The protein below binds the small molecule below.
Small molecule (SMILES): Nc1nc2c(ncn2[C@H]2C[C@H](O)[C@@H](CO[P](=O)(O)O[P](=O)(O)OP(=O)(O)O)O2)c(=O)[nH]1

Sequence of chain 1.A:
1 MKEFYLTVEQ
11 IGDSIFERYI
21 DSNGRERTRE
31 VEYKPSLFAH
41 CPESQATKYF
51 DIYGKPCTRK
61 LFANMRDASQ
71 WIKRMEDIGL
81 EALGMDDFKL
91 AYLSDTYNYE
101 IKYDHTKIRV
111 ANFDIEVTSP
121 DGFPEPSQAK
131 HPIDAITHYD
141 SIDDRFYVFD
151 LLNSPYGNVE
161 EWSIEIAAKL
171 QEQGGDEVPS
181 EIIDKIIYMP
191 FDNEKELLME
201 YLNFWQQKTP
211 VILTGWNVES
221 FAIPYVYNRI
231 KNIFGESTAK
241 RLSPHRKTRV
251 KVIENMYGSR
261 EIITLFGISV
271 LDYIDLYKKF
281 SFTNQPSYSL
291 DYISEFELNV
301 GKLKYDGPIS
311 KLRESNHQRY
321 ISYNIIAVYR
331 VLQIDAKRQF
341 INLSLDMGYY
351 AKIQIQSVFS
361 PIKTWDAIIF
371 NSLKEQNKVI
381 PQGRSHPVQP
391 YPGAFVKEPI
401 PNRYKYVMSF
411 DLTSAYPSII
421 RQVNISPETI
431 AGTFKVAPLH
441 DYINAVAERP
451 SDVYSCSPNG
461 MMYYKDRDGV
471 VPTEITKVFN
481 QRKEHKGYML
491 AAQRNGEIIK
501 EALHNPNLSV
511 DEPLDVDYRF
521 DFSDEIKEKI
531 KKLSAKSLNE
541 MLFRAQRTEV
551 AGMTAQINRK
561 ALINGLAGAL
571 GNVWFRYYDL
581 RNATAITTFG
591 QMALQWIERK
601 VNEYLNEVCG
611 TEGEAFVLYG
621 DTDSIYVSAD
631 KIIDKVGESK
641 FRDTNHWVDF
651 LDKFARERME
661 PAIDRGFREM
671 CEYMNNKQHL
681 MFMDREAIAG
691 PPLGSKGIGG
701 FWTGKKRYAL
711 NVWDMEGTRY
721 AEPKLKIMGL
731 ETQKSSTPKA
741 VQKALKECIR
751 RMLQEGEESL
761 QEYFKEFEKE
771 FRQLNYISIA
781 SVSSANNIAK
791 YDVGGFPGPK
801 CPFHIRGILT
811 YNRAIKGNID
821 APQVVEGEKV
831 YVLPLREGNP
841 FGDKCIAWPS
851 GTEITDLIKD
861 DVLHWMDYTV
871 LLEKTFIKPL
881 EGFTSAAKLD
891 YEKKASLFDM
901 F

Binding-site contacts:
Ligand atom O2G contacts residue SER414 of chain 1.A at 2.9 Å (h-bond).
Ligand atom O2G contacts residue THR413 of chain 1.A at 3.6 Å.
Ligand atom O1A contacts residue LYS560 of chain 1.A at 3.2 Å (salt-bridge).
Ligand atom O3G contacts residue ARG482 of chain 1.A at 2.8 Å (salt-bridge).
Ligand atom PG contacts residue ARG482 of chain 1.A at 3.7 Å.
Ligand atom O2A contacts residue CA1 of chain 1.F at 2.6 Å.
Ligand atom O3B contacts residue SER414 of chain 1.A at 3.6 Å (h-bond).
Ligand atom PB contacts residue ALA415 of chain 1.A at 3.8 Å.
Ligand atom C2' contacts residue ASN564 of chain 1.A at 3.7 Å.
Ligand atom O3' contacts residue PRO417 of chain 1.A at 3.8 Å.
Ligand atom O2B contacts residue LEU412 of chain 1.A at 3.2 Å (h-bond).
Ligand atom PA contacts residue CA1 of chain 1.E at 3.6 Å.
Ligand atom C5' contacts residue ASP623 of chain 1.A at 3.6 Å.
Ligand atom O3' contacts residue ALA415 of chain 1.A at 3.4 Å (h-bond).
Ligand atom O3' contacts residue TYR416 of chain 1.A at 2.9 Å (h-bond).
Ligand atom N2 contacts residue ASN564 of chain 1.A at 3.5 Å (h-bond).
Ligand atom O3B contacts residue LYS560 of chain 1.A at 3.6 Å.
Ligand atom O2B contacts residue SER414 of chain 1.A at 3.5 Å (h-bond).
Ligand atom O2B contacts residue ASP623 of chain 1.A at 3.2 Å (salt-bridge).
Ligand atom O1B contacts residue SER414 of chain 1.A at 3.4 Å.
Ligand atom PB contacts residue CA1 of chain 1.E at 3.4 Å.
Ligand atom O1G contacts residue ASP411 of chain 1.A at 3.1 Å (salt-bridge).
Ligand atom O1G contacts residue CA1 of chain 1.E at 2.3 Å.
Ligand atom O2A contacts residue CA1 of chain 1.E at 2.4 Å.
Ligand atom O3B contacts residue ARG482 of chain 1.A at 3.8 Å.
Ligand atom O2G contacts residue ARG482 of chain 1.A at 2.9 Å (salt-bridge).
Ligand atom O2B contacts residue CA1 of chain 1.E at 2.3 Å.
Ligand atom O1B contacts residue ASN564 of chain 1.A at 3.2 Å (h-bond).
Ligand atom O2A contacts residue ASP623 of chain 1.A at 3.2 Å (salt-bridge).
Ligand atom O1B contacts residue ALA415 of chain 1.A at 3.6 Å (h-bond).
Ligand atom O3' contacts residue ASN564 of chain 1.A at 3.4 Å (h-bond).
Ligand atom O1G contacts residue LEU412 of chain 1.A at 3.4 Å (h-bond).
Ligand atom PG contacts residue CA1 of chain 1.E at 3.6 Å.
Ligand atom O2B contacts residue ALA415 of chain 1.A at 3.0 Å (h-bond).
Ligand atom O3G contacts residue LYS560 of chain 1.A at 3.3 Å (salt-bridge).
Ligand atom O3A contacts residue LYS560 of chain 1.A at 3.2 Å (salt-bridge).
Ligand atom O3A contacts residue CA1 of chain 1.E at 3.8 Å.
Ligand atom PB contacts residue SER414 of chain 1.A at 3.6 Å.
Ligand atom C2' contacts residue TYR416 of chain 1.A at 3.6 Å (hydrophobic).
Ligand atom C3' contacts residue ASN564 of chain 1.A at 3.6 Å.